Sequence of chain 1.A:
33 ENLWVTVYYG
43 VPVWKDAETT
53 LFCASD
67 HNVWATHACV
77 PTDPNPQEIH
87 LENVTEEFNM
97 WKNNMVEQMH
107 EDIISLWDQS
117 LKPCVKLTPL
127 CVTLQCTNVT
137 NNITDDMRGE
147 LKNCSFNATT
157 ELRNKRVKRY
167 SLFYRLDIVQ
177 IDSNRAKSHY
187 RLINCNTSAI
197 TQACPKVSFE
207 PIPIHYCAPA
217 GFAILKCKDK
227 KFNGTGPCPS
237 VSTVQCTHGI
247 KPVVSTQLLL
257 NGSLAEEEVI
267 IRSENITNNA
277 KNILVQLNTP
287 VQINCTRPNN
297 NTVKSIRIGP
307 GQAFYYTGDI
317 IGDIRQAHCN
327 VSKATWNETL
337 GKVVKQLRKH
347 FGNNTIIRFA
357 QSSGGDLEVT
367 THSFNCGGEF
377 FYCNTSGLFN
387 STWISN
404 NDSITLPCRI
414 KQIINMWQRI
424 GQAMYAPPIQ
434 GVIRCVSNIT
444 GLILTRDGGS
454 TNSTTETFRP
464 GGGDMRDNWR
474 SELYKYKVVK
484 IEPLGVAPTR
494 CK

Binding-site contacts:
Ligand atom C5 contacts residue TYR166 of chain 1.A at 3.6 Å (hydrophobic).
Ligand atom N2 contacts residue ASN149 of chain 1.A at 2.9 Å (h-bond).
Ligand atom O7 contacts residue ASP315 of chain 1.A at 4.0 Å.
Ligand atom C8 contacts residue LEU168 of chain 1.A at 3.9 Å (hydrophobic).
Ligand atom C6 contacts residue TYR166 of chain 1.A at 3.7 Å (hydrophobic).
Ligand atom C7 contacts residue LEU168 of chain 1.A at 4.5 Å (hydrophobic).
Ligand atom O7 contacts residue ASN149 of chain 1.A at 3.7 Å.
Ligand atom C4 contacts residue ASN149 of chain 1.A at 4.4 Å.
Ligand atom O7 contacts residue TYR166 of chain 1.A at 4.0 Å.
Ligand atom C8 contacts residue VAL135 of chain 1.A at 4.2 Å (hydrophobic).
Ligand atom C7 contacts residue VAL135 of chain 1.A at 4.0 Å (hydrophobic).
Ligand atom O5 contacts residue TYR166 of chain 1.A at 3.7 Å.
Ligand atom C7 contacts residue TYR166 of chain 1.A at 4.1 Å (hydrophobic).
Ligand atom C8 contacts residue TYR166 of chain 1.A at 3.7 Å (hydrophobic).
Ligand atom C7 contacts residue ASP315 of chain 1.A at 4.0 Å.
Ligand atom C5 contacts residue ASN149 of chain 1.A at 3.8 Å.
Ligand atom C7 contacts residue ASN149 of chain 1.A at 3.5 Å.
Ligand atom O7 contacts residue VAL135 of chain 1.A at 3.4 Å.
Ligand atom C8 contacts residue ASP315 of chain 1.A at 3.2 Å.
Ligand atom C3 contacts residue ASN149 of chain 1.A at 3.9 Å.
Ligand atom C1 contacts residue ASN149 of chain 1.A at 1.5 Å.
Ligand atom C8 contacts residue GLY314 of chain 1.A at 3.8 Å.
Ligand atom C2 contacts residue ASN149 of chain 1.A at 2.6 Å.
Ligand atom O5 contacts residue ASN149 of chain 1.A at 2.5 Å (h-bond).
Ligand atom C1 contacts residue TYR166 of chain 1.A at 3.8 Å (hydrophobic).

This protein binds this small molecule.
Small molecule (SMILES): CC(=O)N[C@H]1[C@H](O[C@H]2[C@H](O)[C@@H](NC(C)=O)CO[C@@H]2CO)O[C@H](CO)[C@@H](O)[C@@H]1O